A protein and the small-molecule ligand that binds it are described below.
Small molecule (SMILES): Nc1ncnc2c1ncn2[C@@H]1O[C@H](CO[P](=O)(O)O[P](=O)(O)NP(=O)(O)O)[C@@H](O)[C@H]1O

Sequence of chain 1.A:
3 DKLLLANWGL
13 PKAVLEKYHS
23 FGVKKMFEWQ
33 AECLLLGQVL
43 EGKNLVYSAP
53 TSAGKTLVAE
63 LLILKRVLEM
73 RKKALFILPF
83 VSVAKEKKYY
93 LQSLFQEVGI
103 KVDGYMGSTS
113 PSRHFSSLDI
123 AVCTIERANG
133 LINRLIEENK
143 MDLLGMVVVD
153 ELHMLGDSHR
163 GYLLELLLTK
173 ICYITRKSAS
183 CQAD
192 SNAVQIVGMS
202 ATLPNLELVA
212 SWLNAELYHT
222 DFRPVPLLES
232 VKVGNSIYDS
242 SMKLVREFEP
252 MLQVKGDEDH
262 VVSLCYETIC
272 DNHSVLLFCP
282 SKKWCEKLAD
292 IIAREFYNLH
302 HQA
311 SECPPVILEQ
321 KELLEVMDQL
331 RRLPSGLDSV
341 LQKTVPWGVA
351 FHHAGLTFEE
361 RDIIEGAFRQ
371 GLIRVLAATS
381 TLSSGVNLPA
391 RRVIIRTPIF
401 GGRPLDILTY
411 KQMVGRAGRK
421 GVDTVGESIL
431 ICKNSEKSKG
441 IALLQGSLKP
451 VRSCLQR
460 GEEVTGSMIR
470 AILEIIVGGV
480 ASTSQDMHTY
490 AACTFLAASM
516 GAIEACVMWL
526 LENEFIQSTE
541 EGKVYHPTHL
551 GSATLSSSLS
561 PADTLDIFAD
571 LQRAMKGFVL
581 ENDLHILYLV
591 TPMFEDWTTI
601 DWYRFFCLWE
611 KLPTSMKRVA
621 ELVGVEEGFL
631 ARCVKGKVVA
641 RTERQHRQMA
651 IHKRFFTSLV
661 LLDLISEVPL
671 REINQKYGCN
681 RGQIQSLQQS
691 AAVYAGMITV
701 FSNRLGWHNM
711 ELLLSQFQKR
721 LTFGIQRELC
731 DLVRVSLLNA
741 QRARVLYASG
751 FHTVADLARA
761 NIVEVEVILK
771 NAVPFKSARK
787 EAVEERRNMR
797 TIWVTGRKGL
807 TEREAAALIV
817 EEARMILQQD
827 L

Binding-site contacts:
Ligand atom O1G contacts residue LYS57 of chain 1.A at 3.3 Å (salt-bridge).
Ligand atom O1A contacts residue GLY56 of chain 1.A at 2.9 Å (h-bond).
Ligand atom O2B contacts residue MG1 of chain 1.E at 3.9 Å.
Ligand atom O2B contacts residue LYS57 of chain 1.A at 3.3 Å (salt-bridge).
Ligand atom O2A contacts residue THR58 of chain 1.A at 2.6 Å (h-bond).
Ligand atom O5' contacts residue ASN387 of chain 1.A at 3.9 Å.
Ligand atom PB contacts residue MG1 of chain 1.E at 4.0 Å.
Ligand atom O1G contacts residue SER54 of chain 1.A at 3.3 Å (h-bond).
Ligand atom O1B contacts residue GLY56 of chain 1.A at 3.9 Å.
Ligand atom N7 contacts residue GLY56 of chain 1.A at 3.5 Å.
Ligand atom PA contacts residue GLY56 of chain 1.A at 4.0 Å.
Ligand atom O1G contacts residue THR53 of chain 1.A at 3.0 Å (h-bond).
Ligand atom O3G contacts residue THR53 of chain 1.A at 3.6 Å.
Ligand atom N6 contacts residue LYS27 of chain 1.A at 3.7 Å.
Ligand atom N1 contacts residue LYS27 of chain 1.A at 3.2 Å (salt-bridge).
Ligand atom PB contacts residue LYS57 of chain 1.A at 4.1 Å.
Ligand atom O1A contacts residue SER54 of chain 1.A at 3.6 Å.
Ligand atom N6 contacts residue LEU59 of chain 1.A at 3.3 Å.
Ligand atom O1B contacts residue LYS57 of chain 1.A at 3.3 Å (salt-bridge).
Ligand atom PG contacts residue THR53 of chain 1.A at 4.0 Å.
Ligand atom C5' contacts residue ASN387 of chain 1.A at 3.9 Å.
Ligand atom O1A contacts residue ALA55 of chain 1.A at 3.6 Å.
Ligand atom O2G contacts residue MG1 of chain 1.E at 2.9 Å.
Ligand atom C2 contacts residue LYS27 of chain 1.A at 4.0 Å.
Ligand atom N6 contacts residue MET28 of chain 1.A at 4.0 Å.
Ligand atom C8 contacts residue GLY56 of chain 1.A at 3.6 Å.
Ligand atom O2B contacts residue THR58 of chain 1.A at 3.1 Å (h-bond).
Ligand atom O3A contacts residue SER54 of chain 1.A at 3.4 Å.
Ligand atom N1 contacts residue VAL25 of chain 1.A at 3.9 Å.
Ligand atom N6 contacts residue GLN32 of chain 1.A at 2.8 Å (h-bond).
Ligand atom PB contacts residue SER54 of chain 1.A at 4.1 Å.
Ligand atom O1B contacts residue ALA55 of chain 1.A at 3.7 Å.
Ligand atom O1B contacts residue SER54 of chain 1.A at 3.4 Å (h-bond).
Ligand atom C6 contacts residue GLN32 of chain 1.A at 4.0 Å.
Ligand atom N3B contacts residue MG1 of chain 1.E at 3.4 Å.
Ligand atom C6 contacts residue LYS27 of chain 1.A at 4.0 Å.
Ligand atom N7 contacts residue GLN32 of chain 1.A at 3.6 Å.
Ligand atom PG contacts residue MG1 of chain 1.E at 3.7 Å.
Ligand atom O2B contacts residue GLY56 of chain 1.A at 4.0 Å.
Ligand atom C2 contacts residue VAL25 of chain 1.A at 3.6 Å (hydrophobic).